Sequence of chain 2.A:
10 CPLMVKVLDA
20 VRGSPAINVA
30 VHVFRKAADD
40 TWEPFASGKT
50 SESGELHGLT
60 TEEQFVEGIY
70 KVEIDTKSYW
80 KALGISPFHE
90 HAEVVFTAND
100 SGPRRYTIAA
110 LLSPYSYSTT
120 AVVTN

The small molecule below binds the protein below.
Small molecule (SMILES): O=C(O)c1cccc2c1Oc1c(C(=O)O)cccc1N2c1cccc(C(F)(F)F)c1

Binding-site contacts:
Ligand atom C5 contacts residue BPD1 of chain 2.C at 1.8 Å.
Ligand atom C10 contacts residue BPD1 of chain 2.C at 0.9 Å.
Ligand atom O3 contacts residue BPD1 of chain 2.C at 2.6 Å (h-bond).
Ligand atom O4 contacts residue BPD1 of chain 2.C at 2.9 Å (h-bond).
Ligand atom O2 contacts residue MET13 of chain 1.A at 3.1 Å.
Ligand atom C22 contacts residue LYS15 of chain 1.A at 3.3 Å.
Ligand atom O1 contacts residue BPD1 of chain 2.C at 0.9 Å.
Ligand atom F3 contacts residue LEU17 of chain 1.A at 3.3 Å.
Ligand atom N1 contacts residue BPD1 of chain 2.C at 1.2 Å (h-bond).
Ligand atom C12 contacts residue BPD1 of chain 2.C at 1.3 Å.
Ligand atom C6 contacts residue BPD1 of chain 2.C at 1.1 Å.
Ligand atom C21 contacts residue BPD1 of chain 2.C at 1.1 Å.
Ligand atom C2 contacts residue BPD1 of chain 2.C at 0.1 Å.
Ligand atom C7 contacts residue BPD1 of chain 2.C at 0.7 Å.
Ligand atom F3 contacts residue BPD1 of chain 2.C at 1.3 Å.
Ligand atom C5 contacts residue ALA108 of chain 2.A at 3.5 Å (hydrophobic).
Ligand atom O4 contacts residue LYS15 of chain 1.A at 3.5 Å (salt-bridge).
Ligand atom O3 contacts residue GLU54 of chain 1.A at 3.2 Å (salt-bridge).
Ligand atom F3 contacts residue LEU110 of chain 1.A at 3.5 Å.
Ligand atom C14 contacts residue BPD1 of chain 2.C at 2.1 Å.
Ligand atom O2 contacts residue BPD1 of chain 2.C at 2.5 Å.
Ligand atom O5 contacts residue LYS15 of chain 1.A at 3.3 Å (salt-bridge).
Ligand atom C11 contacts residue BPD1 of chain 2.C at 1.1 Å.
Ligand atom F1 contacts residue ALA108 of chain 1.A at 3.3 Å.
Ligand atom O5 contacts residue BPD1 of chain 2.C at 2.1 Å.
Ligand atom C16 contacts residue BPD1 of chain 2.C at 0.8 Å.
Ligand atom F1 contacts residue BPD1 of chain 2.C at 1.4 Å.
Ligand atom C22 contacts residue BPD1 of chain 2.C at 2.2 Å.
Ligand atom C17 contacts residue BPD1 of chain 2.C at 0.9 Å.
Ligand atom C19 contacts residue BPD1 of chain 2.C at 1.2 Å.
Ligand atom C18 contacts residue BPD1 of chain 2.C at 0.9 Å.
Ligand atom C3 contacts residue BPD1 of chain 2.C at 0.5 Å.
Ligand atom C13 contacts residue BPD1 of chain 2.C at 0.9 Å.
Ligand atom F2 contacts residue BPD1 of chain 2.C at 1.6 Å.
Ligand atom C9 contacts residue BPD1 of chain 2.C at 0.8 Å.
Ligand atom C20 contacts residue BPD1 of chain 2.C at 1.1 Å.
Ligand atom C4 contacts residue LEU17 of chain 2.A at 3.5 Å (hydrophobic).
Ligand atom C8 contacts residue BPD1 of chain 2.C at 0.8 Å.
Ligand atom C4 contacts residue BPD1 of chain 2.C at 1.7 Å.
Ligand atom C1 contacts residue BPD1 of chain 2.C at 0.5 Å.

Sequence of chain 1.A:
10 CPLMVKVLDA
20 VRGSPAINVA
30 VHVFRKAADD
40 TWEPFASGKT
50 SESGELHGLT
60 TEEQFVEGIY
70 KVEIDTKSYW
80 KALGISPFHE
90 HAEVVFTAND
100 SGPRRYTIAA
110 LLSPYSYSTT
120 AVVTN